Sequence of chain 32.B:
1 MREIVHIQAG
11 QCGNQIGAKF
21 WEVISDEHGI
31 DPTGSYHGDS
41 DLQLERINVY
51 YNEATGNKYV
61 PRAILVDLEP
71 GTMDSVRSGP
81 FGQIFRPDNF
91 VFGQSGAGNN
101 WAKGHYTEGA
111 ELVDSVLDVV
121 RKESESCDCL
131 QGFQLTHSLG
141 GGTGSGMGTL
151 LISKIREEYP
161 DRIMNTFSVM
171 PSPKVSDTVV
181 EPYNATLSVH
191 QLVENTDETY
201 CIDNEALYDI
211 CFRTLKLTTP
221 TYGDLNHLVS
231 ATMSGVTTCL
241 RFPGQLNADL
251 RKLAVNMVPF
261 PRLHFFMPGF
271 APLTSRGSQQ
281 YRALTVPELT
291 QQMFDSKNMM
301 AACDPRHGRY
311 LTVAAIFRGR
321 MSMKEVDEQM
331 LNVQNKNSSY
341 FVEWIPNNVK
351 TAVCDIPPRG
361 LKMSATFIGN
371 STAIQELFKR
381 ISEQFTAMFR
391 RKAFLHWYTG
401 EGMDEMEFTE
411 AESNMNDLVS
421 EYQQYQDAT

This protein binds this small molecule.
Small molecule (SMILES): CC(=O)O[C@H]1C(=O)[C@@]2(C)[C@H]([C@H](OC(=O)c3ccccc3)[C@]3(O)C[C@H](OC(=O)[C@H](O)[C@@H](NC(=O)c4ccccc4)c4ccccc4)C(C)=C1C3(C)C)[C@]1(OC(C)=O)CO[C@@H]1C[C@@H]2O

Binding-site contacts:
Ligand atom C05 contacts residue HIS227 of chain 32.B at 3.4 Å.
Ligand atom O08 contacts residue ARG276 of chain 32.B at 3.6 Å.
Ligand atom O06 contacts residue THR274 of chain 32.B at 3.2 Å (h-bond).
Ligand atom C36 contacts residue HIS227 of chain 32.B at 3.4 Å.
Ligand atom C30 contacts residue HIS227 of chain 32.B at 3.1 Å.
Ligand atom C15 contacts residue PRO272 of chain 32.B at 3.6 Å (hydrophobic).
Ligand atom O13 contacts residue GLY360 of chain 32.B at 3.6 Å (h-bond).
Ligand atom C08 contacts residue LEU228 of chain 32.B at 3.3 Å (hydrophobic).
Ligand atom C14 contacts residue LEU215 of chain 32.B at 3.9 Å (hydrophobic).
Ligand atom O06 contacts residue LEU215 of chain 32.B at 3.6 Å.
Ligand atom O13 contacts residue ARG359 of chain 32.B at 3.4 Å (salt-bridge).
Ligand atom C06 contacts residue ASP224 of chain 32.B at 3.6 Å.
Ligand atom O13 contacts residue PRO358 of chain 32.B at 3.5 Å.
Ligand atom C44 contacts residue LEU361 of chain 32.B at 4.0 Å (hydrophobic).
Ligand atom C16 contacts residue THR274 of chain 32.B at 3.6 Å.
Ligand atom C39 contacts residue SER234 of chain 32.B at 3.9 Å.
Ligand atom C41 contacts residue SER234 of chain 32.B at 3.6 Å.
Ligand atom O06 contacts residue PRO272 of chain 32.B at 3.8 Å.
Ligand atom C19 contacts residue THR274 of chain 32.B at 3.3 Å.
Ligand atom C31 contacts residue HIS227 of chain 32.B at 3.4 Å.
Ligand atom C07 contacts residue HIS227 of chain 32.B at 2.7 Å.
Ligand atom C04 contacts residue HIS227 of chain 32.B at 4.0 Å.
Ligand atom O12 contacts residue GLY360 of chain 32.B at 3.4 Å (h-bond).
Ligand atom C09 contacts residue HIS227 of chain 32.B at 3.9 Å.
Ligand atom O14 contacts residue HIS227 of chain 32.B at 2.2 Å (h-bond).
Ligand atom C07 contacts residue ASP224 of chain 32.B at 3.5 Å.
Ligand atom C16 contacts residue PRO272 of chain 32.B at 4.0 Å (hydrophobic).
Ligand atom C41 contacts residue VAL23 of chain 32.B at 3.2 Å (hydrophobic).
Ligand atom C27 contacts residue GLY360 of chain 32.B at 4.0 Å.
Ligand atom C09 contacts residue LEU228 of chain 32.B at 4.1 Å (hydrophobic).
Ligand atom C06 contacts residue HIS227 of chain 32.B at 2.8 Å.
Ligand atom C14 contacts residue THR274 of chain 32.B at 4.0 Å.
Ligand atom C42 contacts residue VAL23 of chain 32.B at 3.5 Å (hydrophobic).
Ligand atom C07 contacts residue LEU228 of chain 32.B at 4.0 Å (hydrophobic).
Ligand atom C08 contacts residue HIS227 of chain 32.B at 3.3 Å.
Ligand atom O06 contacts residue LEU273 of chain 32.B at 3.4 Å.
Ligand atom C44 contacts residue GLY360 of chain 32.B at 4.0 Å.
Ligand atom O07 contacts residue THR274 of chain 32.B at 3.7 Å.
Ligand atom C40 contacts residue SER234 of chain 32.B at 2.9 Å.
Ligand atom C33 contacts residue ASP26 of chain 32.B at 3.9 Å.